Sequence of chain 1.CB:
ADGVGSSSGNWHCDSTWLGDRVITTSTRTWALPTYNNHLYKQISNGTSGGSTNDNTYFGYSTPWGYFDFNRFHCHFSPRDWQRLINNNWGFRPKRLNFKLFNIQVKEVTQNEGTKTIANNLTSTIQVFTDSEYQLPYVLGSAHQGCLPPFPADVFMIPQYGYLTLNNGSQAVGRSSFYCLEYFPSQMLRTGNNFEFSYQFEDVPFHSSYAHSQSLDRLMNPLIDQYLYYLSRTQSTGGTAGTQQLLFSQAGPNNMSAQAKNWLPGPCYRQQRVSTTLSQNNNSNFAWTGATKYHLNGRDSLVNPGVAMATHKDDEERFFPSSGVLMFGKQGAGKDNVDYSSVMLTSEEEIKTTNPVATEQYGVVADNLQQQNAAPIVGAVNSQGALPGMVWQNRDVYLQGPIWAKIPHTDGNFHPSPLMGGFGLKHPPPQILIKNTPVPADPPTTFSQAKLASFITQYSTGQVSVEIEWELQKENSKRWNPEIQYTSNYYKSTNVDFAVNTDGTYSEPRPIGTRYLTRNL

A small-molecule ligand and the protein it binds are described below.
Small molecule (SMILES): Nc1ncnc2c1ncn2[C@H]1C[C@H](O)[C@@H](COP(=O)(O)O)O1

Binding-site contacts:
Ligand atom C2' contacts residue HIS414 of chain 1.CB at 3.2 Å.
Ligand atom C6 contacts residue PRO204 of chain 1.CB at 3.9 Å (hydrophobic).
Ligand atom N7 contacts residue ASN393 of chain 1.CB at 4.0 Å.
Ligand atom N9 contacts residue HIS414 of chain 1.CB at 4.1 Å.
Ligand atom N6 contacts residue GLY423 of chain 1.CB at 3.5 Å (h-bond).
Ligand atom C5 contacts residue PRO204 of chain 1.CB at 3.8 Å (hydrophobic).
Ligand atom OP1 contacts residue DC1 of chain 1.MF at 2.5 Å (h-bond).
Ligand atom C2' contacts residue PRO415 of chain 1.CB at 3.8 Å (hydrophobic).
Ligand atom N7 contacts residue SER416 of chain 1.CB at 3.3 Å.
Ligand atom C8 contacts residue HIS414 of chain 1.CB at 3.0 Å.
Ligand atom N6 contacts residue SER416 of chain 1.CB at 3.4 Å (h-bond).
Ligand atom N7 contacts residue PRO204 of chain 1.CB at 4.1 Å.
Ligand atom C1' contacts residue PRO415 of chain 1.CB at 3.7 Å (hydrophobic).
Ligand atom C4' contacts residue DC1 of chain 1.MF at 3.9 Å.
Ligand atom P contacts residue DC1 of chain 1.MF at 1.6 Å.
Ligand atom C6 contacts residue VAL203 of chain 1.CB at 4.1 Å (hydrophobic).
Ligand atom C5 contacts residue PRO415 of chain 1.CB at 3.7 Å (hydrophobic).
Ligand atom C8 contacts residue SER416 of chain 1.CB at 4.1 Å.
Ligand atom N1 contacts residue VAL203 of chain 1.CB at 3.5 Å.
Ligand atom C2 contacts residue PRO204 of chain 1.CB at 4.1 Å (hydrophobic).
Ligand atom C5 contacts residue SER416 of chain 1.CB at 3.8 Å.
Ligand atom N9 contacts residue PRO415 of chain 1.CB at 4.0 Å.
Ligand atom O5' contacts residue DC1 of chain 1.MF at 2.5 Å (h-bond).
Ligand atom C4 contacts residue PRO415 of chain 1.CB at 3.8 Å (hydrophobic).
Ligand atom N7 contacts residue HIS414 of chain 1.CB at 3.6 Å.
Ligand atom C2 contacts residue GLY423 of chain 1.CB at 3.4 Å.
Ligand atom N6 contacts residue PHE422 of chain 1.CB at 4.0 Å.
Ligand atom C6 contacts residue SER416 of chain 1.CB at 4.0 Å.
Ligand atom N3 contacts residue PRO415 of chain 1.CB at 3.9 Å.
Ligand atom N1 contacts residue GLY423 of chain 1.CB at 3.0 Å (h-bond).
Ligand atom OP2 contacts residue DC1 of chain 1.MF at 2.5 Å (h-bond).
Ligand atom C2 contacts residue VAL203 of chain 1.CB at 4.1 Å (hydrophobic).
Ligand atom C5' contacts residue DC1 of chain 1.MF at 3.1 Å.
Ligand atom C2 contacts residue PRO415 of chain 1.CB at 3.8 Å (hydrophobic).
Ligand atom C6 contacts residue PRO415 of chain 1.CB at 3.7 Å (hydrophobic).
Ligand atom C4 contacts residue PRO204 of chain 1.CB at 4.0 Å (hydrophobic).
Ligand atom O4' contacts residue DC1 of chain 1.MF at 3.9 Å.
Ligand atom C6 contacts residue GLY423 of chain 1.CB at 3.9 Å.
Ligand atom N1 contacts residue PRO415 of chain 1.CB at 3.7 Å.
Ligand atom N6 contacts residue GLY421 of chain 1.CB at 4.0 Å.